Sequence of chain 8.E:
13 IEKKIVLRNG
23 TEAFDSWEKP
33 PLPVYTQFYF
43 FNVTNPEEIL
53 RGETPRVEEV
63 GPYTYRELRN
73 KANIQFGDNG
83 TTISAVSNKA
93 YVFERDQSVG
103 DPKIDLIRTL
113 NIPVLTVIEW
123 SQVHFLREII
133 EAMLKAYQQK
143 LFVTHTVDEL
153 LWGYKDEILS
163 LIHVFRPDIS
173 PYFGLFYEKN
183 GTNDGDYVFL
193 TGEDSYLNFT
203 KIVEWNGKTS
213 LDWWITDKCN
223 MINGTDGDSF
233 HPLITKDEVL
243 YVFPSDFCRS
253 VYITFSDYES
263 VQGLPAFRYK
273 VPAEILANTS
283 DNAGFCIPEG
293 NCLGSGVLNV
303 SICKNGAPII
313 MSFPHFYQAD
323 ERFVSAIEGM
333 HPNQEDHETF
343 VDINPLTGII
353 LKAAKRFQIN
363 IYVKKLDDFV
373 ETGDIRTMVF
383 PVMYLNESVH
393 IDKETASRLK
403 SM

Binding-site contacts:
Ligand atom C3 contacts residue ASN280 of chain 8.E at 3.8 Å.
Ligand atom N2 contacts residue ASN280 of chain 8.E at 2.9 Å (h-bond).
Ligand atom O5 contacts residue ASN280 of chain 8.E at 2.4 Å (h-bond).
Ligand atom C7 contacts residue ASN280 of chain 8.E at 3.9 Å.
Ligand atom C8 contacts residue ARG324 of chain 8.E at 4.2 Å.
Ligand atom C1 contacts residue ASN280 of chain 8.E at 1.4 Å.
Ligand atom C5 contacts residue ASN280 of chain 8.E at 3.7 Å.
Ligand atom O7 contacts residue ASN280 of chain 8.E at 4.4 Å.
Ligand atom C8 contacts residue GLY296 of chain 8.E at 4.4 Å.
Ligand atom C4 contacts residue ASN280 of chain 8.E at 4.2 Å.
Ligand atom C2 contacts residue ASN280 of chain 8.E at 2.5 Å.

This small molecule binds to this protein.
Small molecule (SMILES): CC(=O)N[C@H]1[C@H](O[C@H]2[C@H](O)[C@@H](NC(C)=O)CO[C@@H]2CO)O[C@H](CO)[C@@H](O)[C@@H]1O